Sequence of chain 1.A:
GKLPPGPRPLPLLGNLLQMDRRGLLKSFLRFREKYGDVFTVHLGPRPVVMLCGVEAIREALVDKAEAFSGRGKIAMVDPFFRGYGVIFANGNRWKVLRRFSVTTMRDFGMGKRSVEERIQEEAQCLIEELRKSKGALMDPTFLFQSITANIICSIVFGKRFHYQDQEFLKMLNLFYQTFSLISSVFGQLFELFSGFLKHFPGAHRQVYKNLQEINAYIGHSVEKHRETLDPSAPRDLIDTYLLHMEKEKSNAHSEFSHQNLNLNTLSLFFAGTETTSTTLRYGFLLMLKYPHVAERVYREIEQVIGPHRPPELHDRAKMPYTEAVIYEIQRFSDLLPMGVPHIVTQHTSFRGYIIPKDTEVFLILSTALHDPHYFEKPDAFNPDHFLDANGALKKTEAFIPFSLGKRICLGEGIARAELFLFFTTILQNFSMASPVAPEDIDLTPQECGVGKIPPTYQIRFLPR

Binding-site contacts:
Ligand atom C10 contacts residue LEU205 of chain 1.A at 4.1 Å (hydrophobic).
Ligand atom C3 contacts residue PHE201 of chain 1.A at 4.3 Å (hydrophobic).
Ligand atom C5 contacts residue PHE201 of chain 1.A at 3.9 Å (hydrophobic).
Ligand atom C3 contacts residue LEU20 of chain 1.A at 4.5 Å (hydrophobic).
Ligand atom O12 contacts residue GLY203 of chain 1.A at 4.3 Å.
Ligand atom O12 contacts residue PHE204 of chain 1.A at 4.1 Å.
Ligand atom C5 contacts residue LEU21 of chain 1.A at 4.1 Å (hydrophobic).
Ligand atom C8 contacts residue LEU24 of chain 1.A at 4.3 Å (hydrophobic).
Ligand atom C7 contacts residue LEU21 of chain 1.A at 4.0 Å (hydrophobic).
Ligand atom C10 contacts residue PHE201 of chain 1.A at 4.1 Å (hydrophobic).
Ligand atom C1 contacts residue LEU20 of chain 1.A at 4.5 Å (hydrophobic).
Ligand atom C6 contacts residue PHE204 of chain 1.A at 4.4 Å (hydrophobic).
Ligand atom C11 contacts residue PHE204 of chain 1.A at 3.7 Å (hydrophobic).
Ligand atom C4 contacts residue PHE204 of chain 1.A at 3.7 Å (hydrophobic).
Ligand atom C10 contacts residue PHE204 of chain 1.A at 4.3 Å (hydrophobic).
Ligand atom C3 contacts residue PHE204 of chain 1.A at 4.2 Å (hydrophobic).
Ligand atom C4 contacts residue PHE201 of chain 1.A at 4.4 Å (hydrophobic).
Ligand atom C11 contacts residue PHE201 of chain 1.A at 3.7 Å (hydrophobic).
Ligand atom C2 contacts residue PHE204 of chain 1.A at 4.1 Å (hydrophobic).

This protein binds this small molecule.
Small molecule (SMILES): OC[C@H]1O[C@H](O[C@H]2[C@H](O)[C@@H](O)[C@H](OCCCCCC3CCCCC3)O[C@@H]2CO)[C@H](O)[C@@H](O)[C@@H]1O